Sequence of chain 1.A:
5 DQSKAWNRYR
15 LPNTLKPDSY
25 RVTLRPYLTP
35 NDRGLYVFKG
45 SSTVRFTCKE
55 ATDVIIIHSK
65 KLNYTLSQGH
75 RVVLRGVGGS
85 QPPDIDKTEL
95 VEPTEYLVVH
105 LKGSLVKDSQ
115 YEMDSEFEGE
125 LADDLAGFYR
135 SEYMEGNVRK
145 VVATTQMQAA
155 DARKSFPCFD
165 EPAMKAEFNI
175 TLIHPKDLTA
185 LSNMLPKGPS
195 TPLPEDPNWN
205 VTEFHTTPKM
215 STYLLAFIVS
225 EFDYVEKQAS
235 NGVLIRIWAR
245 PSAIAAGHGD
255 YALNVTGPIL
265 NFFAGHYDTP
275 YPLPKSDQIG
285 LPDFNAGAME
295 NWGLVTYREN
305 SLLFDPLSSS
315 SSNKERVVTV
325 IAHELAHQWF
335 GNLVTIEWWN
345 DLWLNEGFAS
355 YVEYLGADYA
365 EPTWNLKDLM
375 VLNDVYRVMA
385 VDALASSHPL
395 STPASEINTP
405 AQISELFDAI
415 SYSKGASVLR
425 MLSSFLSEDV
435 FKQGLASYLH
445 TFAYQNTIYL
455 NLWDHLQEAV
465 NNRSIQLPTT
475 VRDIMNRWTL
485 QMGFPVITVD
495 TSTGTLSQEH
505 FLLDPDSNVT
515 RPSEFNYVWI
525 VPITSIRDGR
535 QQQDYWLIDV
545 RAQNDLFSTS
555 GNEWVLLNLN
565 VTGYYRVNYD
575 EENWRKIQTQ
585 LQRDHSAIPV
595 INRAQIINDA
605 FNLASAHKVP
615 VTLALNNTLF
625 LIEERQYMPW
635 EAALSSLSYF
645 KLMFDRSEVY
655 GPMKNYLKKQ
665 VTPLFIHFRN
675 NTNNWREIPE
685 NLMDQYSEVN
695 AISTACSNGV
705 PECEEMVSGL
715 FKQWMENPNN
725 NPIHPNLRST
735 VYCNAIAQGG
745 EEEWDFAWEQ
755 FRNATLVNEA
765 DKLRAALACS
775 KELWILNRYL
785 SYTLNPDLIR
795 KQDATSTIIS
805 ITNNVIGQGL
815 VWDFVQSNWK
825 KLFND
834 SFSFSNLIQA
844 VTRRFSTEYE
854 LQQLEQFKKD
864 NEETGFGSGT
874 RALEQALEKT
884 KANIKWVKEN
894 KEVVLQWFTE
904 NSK

A protein and the small-molecule ligand that binds it are described below.
Small molecule (SMILES): CC(=O)N[C@@H]1[C@@H](O)[C@H](O)[C@@H](CO)O[C@H]1O

Binding-site contacts:
Ligand atom C1 contacts residue ASN466 of chain 1.A at 1.4 Å.
Ligand atom C8 contacts residue HIS459 of chain 1.A at 4.0 Å.
Ligand atom N2 contacts residue GLU462 of chain 1.A at 3.1 Å (salt-bridge).
Ligand atom C2 contacts residue GLU462 of chain 1.A at 3.9 Å.
Ligand atom C1 contacts residue GLU462 of chain 1.A at 4.1 Å.
Ligand atom C3 contacts residue ASN466 of chain 1.A at 3.7 Å.
Ligand atom O5 contacts residue ASN466 of chain 1.A at 2.2 Å (h-bond).
Ligand atom C8 contacts residue ALA463 of chain 1.A at 3.7 Å (hydrophobic).
Ligand atom C8 contacts residue GLY438 of chain 1.A at 4.2 Å.
Ligand atom O7 contacts residue GLN437 of chain 1.A at 3.1 Å (h-bond).
Ligand atom C2 contacts residue ASN466 of chain 1.A at 2.3 Å.
Ligand atom C7 contacts residue ASN466 of chain 1.A at 3.3 Å.
Ligand atom O3 contacts residue GLU462 of chain 1.A at 3.8 Å.
Ligand atom C5 contacts residue ASN466 of chain 1.A at 3.5 Å.
Ligand atom C3 contacts residue GLU462 of chain 1.A at 3.5 Å.
Ligand atom C7 contacts residue GLU462 of chain 1.A at 4.1 Å.
Ligand atom C8 contacts residue GLN437 of chain 1.A at 3.9 Å.
Ligand atom C8 contacts residue SER441 of chain 1.A at 3.8 Å.
Ligand atom C8 contacts residue GLU462 of chain 1.A at 3.9 Å.
Ligand atom C7 contacts residue GLN437 of chain 1.A at 4.0 Å.
Ligand atom C7 contacts residue ALA463 of chain 1.A at 4.4 Å (hydrophobic).
Ligand atom O7 contacts residue ASN466 of chain 1.A at 3.2 Å (h-bond).
Ligand atom N2 contacts residue ASN466 of chain 1.A at 2.9 Å (h-bond).
Ligand atom C4 contacts residue ASN466 of chain 1.A at 4.0 Å.